This small molecule binds to this protein.
Small molecule (SMILES): CC(=O)N[C@@H]1[C@@H](O)[C@H](O[C@@H]2O[C@H](CO[C@]3(C(=O)O)C[C@H](O)[C@@H](NC(C)=O)[C@H]([C@H](O)[C@H](O)CO)O3)[C@H](O)[C@H](O)[C@H]2O)[C@@H](CO)O[C@H]1O

Sequence of chain 34.C:
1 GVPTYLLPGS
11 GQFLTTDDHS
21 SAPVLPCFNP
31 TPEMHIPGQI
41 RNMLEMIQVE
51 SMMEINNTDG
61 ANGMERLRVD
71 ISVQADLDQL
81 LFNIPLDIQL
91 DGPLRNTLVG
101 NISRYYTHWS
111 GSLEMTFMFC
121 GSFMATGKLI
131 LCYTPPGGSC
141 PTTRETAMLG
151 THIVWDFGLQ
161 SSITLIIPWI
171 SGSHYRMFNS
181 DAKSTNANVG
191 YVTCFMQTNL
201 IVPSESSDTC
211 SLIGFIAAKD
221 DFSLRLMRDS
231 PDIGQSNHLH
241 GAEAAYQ

Binding-site contacts:
Ligand atom O4 contacts residue PRO231 of chain 34.C at 3.8 Å.
Ligand atom C4 contacts residue ASP232 of chain 34.C at 3.5 Å.
Ligand atom N5 contacts residue PRO231 of chain 34.C at 2.9 Å (h-bond).
Ligand atom O4 contacts residue ASP232 of chain 34.C at 2.8 Å (salt-bridge).
Ligand atom C5 contacts residue ASN275 of chain 34.A at 3.5 Å.
Ligand atom N5 contacts residue ASN275 of chain 34.A at 3.5 Å (h-bond).
Ligand atom C3 contacts residue ASP232 of chain 34.C at 4.1 Å.
Ligand atom C4 contacts residue ARG104 of chain 34.C at 4.0 Å.
Ligand atom O3 contacts residue GLY282 of chain 34.A at 3.4 Å.
Ligand atom O4 contacts residue ASN275 of chain 34.A at 3.0 Å (h-bond).
Ligand atom C11 contacts residue ILE233 of chain 34.C at 3.8 Å (hydrophobic).
Ligand atom O1B contacts residue ARG104 of chain 34.C at 2.8 Å (salt-bridge).
Ligand atom C3 contacts residue PRO274 of chain 34.A at 3.8 Å (hydrophobic).
Ligand atom O6 contacts residue ASP91 of chain 34.C at 3.3 Å.
Ligand atom O3 contacts residue PRO274 of chain 34.A at 3.9 Å.
Ligand atom C10 contacts residue PRO231 of chain 34.C at 3.9 Å (hydrophobic).
Ligand atom O6 contacts residue PRO274 of chain 34.A at 3.7 Å.
Ligand atom C4 contacts residue PRO274 of chain 34.A at 4.0 Å (hydrophobic).
Ligand atom O7 contacts residue PRO274 of chain 34.A at 3.4 Å.
Ligand atom O4 contacts residue ASP91 of chain 34.C at 2.8 Å (salt-bridge).
Ligand atom C11 contacts residue PRO231 of chain 34.C at 4.0 Å (hydrophobic).
Ligand atom C5 contacts residue PRO231 of chain 34.C at 3.6 Å (hydrophobic).
Ligand atom C6 contacts residue PRO231 of chain 34.C at 4.0 Å (hydrophobic).
Ligand atom C5 contacts residue PRO274 of chain 34.A at 3.9 Å (hydrophobic).
Ligand atom C1 contacts residue ARG104 of chain 34.C at 3.7 Å.
Ligand atom C3 contacts residue ARG104 of chain 34.C at 3.9 Å.
Ligand atom O10 contacts residue ARG270 of chain 34.A at 4.0 Å.
Ligand atom C4 contacts residue PRO231 of chain 34.C at 3.4 Å (hydrophobic).
Ligand atom C11 contacts residue GLY234 of chain 34.C at 3.9 Å.
Ligand atom O7 contacts residue SER180 of chain 34.C at 3.7 Å.
Ligand atom C4 contacts residue ASN275 of chain 34.A at 3.8 Å.
Ligand atom C10 contacts residue ASN275 of chain 34.A at 3.2 Å.
Ligand atom C4 contacts residue ASP91 of chain 34.C at 3.3 Å.
Ligand atom C3 contacts residue ARG95 of chain 34.C at 3.9 Å.
Ligand atom O4 contacts residue ARG95 of chain 34.C at 3.6 Å.
Ligand atom C3 contacts residue PRO274 of chain 34.A at 4.1 Å (hydrophobic).
Ligand atom O3 contacts residue ASP91 of chain 34.C at 4.0 Å.
Ligand atom C6 contacts residue ASP91 of chain 34.C at 3.9 Å.
Ligand atom C11 contacts residue ASP232 of chain 34.C at 3.8 Å.
Ligand atom O10 contacts residue ASN275 of chain 34.A at 2.9 Å (h-bond).

Sequence of chain 34.A:
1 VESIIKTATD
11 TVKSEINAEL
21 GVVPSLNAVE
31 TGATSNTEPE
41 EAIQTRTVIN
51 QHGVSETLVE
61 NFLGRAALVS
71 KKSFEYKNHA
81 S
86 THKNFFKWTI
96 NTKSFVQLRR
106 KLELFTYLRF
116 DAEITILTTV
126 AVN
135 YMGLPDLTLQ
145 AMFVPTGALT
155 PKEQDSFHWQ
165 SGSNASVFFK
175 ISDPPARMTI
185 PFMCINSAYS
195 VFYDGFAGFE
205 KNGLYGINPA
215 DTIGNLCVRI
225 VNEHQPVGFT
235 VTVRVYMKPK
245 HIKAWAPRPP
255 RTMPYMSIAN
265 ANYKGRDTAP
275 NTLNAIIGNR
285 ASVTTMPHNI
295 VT